Sequence of chain 1.D:
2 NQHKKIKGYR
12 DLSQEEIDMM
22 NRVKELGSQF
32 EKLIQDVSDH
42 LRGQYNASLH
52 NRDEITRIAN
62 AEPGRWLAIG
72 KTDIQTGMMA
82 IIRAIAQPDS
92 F

Binding-site contacts:
Ligand atom C2' contacts residue TYR10 of chain 1.C at 3.5 Å (hydrophobic).
Ligand atom N2 contacts residue TYR10 of chain 1.C at 3.4 Å.
Ligand atom N9 contacts residue ALA87 of chain 1.C at 3.5 Å.
Ligand atom C2 contacts residue TYR10 of chain 1.C at 3.6 Å (hydrophobic).
Ligand atom O2P contacts residue ILE83 of chain 1.D at 3.5 Å.
Ligand atom N3 contacts residue ALA87 of chain 1.C at 3.2 Å.
Ligand atom O2P contacts residue MET80 of chain 1.D at 3.0 Å.
Ligand atom C3' contacts residue TYR10 of chain 1.C at 3.5 Å (hydrophobic).
Ligand atom O6 contacts residue HIS4 of chain 1.C at 2.7 Å.
Ligand atom N2 contacts residue ALA87 of chain 1.C at 3.3 Å (h-bond).
Ligand atom C2 contacts residue ARG11 of chain 1.C at 3.6 Å.
Ligand atom C8 contacts residue TYR10 of chain 1.D at 3.1 Å (hydrophobic).
Ligand atom C5 contacts residue TYR10 of chain 1.C at 3.6 Å (hydrophobic).
Ligand atom P contacts residue TYR10 of chain 1.C at 3.5 Å.
Ligand atom O5' contacts residue TYR10 of chain 1.D at 3.3 Å (h-bond).
Ligand atom O2' contacts residue PRO89 of chain 1.C at 3.2 Å.
Ligand atom O6 contacts residue GLN3 of chain 1.D at 3.3 Å (h-bond).
Ligand atom P contacts residue 3AM1 of chain 1.GA at 1.6 Å.
Ligand atom C6 contacts residue TYR10 of chain 1.C at 3.5 Å (hydrophobic).
Ligand atom O3P contacts residue LYS25 of chain 1.D at 3.0 Å (salt-bridge).
Ligand atom O3P contacts residue TYR10 of chain 1.C at 2.7 Å (h-bond).
Ligand atom O5' contacts residue ILE83 of chain 1.C at 3.2 Å.
Ligand atom N2 contacts residue GLY9 of chain 1.C at 3.3 Å (h-bond).
Ligand atom N7 contacts residue TYR10 of chain 1.D at 3.4 Å (h-bond).
Ligand atom O4' contacts residue ILE83 of chain 1.C at 3.4 Å.
Ligand atom N1 contacts residue TYR10 of chain 1.C at 3.5 Å.
Ligand atom O3' contacts residue 3AM1 of chain 1.GA at 2.4 Å (h-bond).
Ligand atom N7 contacts residue TYR10 of chain 1.C at 3.6 Å.
Ligand atom C3' contacts residue 3AM1 of chain 1.GA at 3.0 Å.
Ligand atom O3P contacts residue 3AM1 of chain 1.GA at 2.5 Å (h-bond).
Ligand atom O2P contacts residue 3AM1 of chain 1.GA at 2.5 Å (h-bond).
Ligand atom N2 contacts residue PRO89 of chain 1.C at 3.2 Å.
Ligand atom O5' contacts residue 3AM1 of chain 1.GA at 1.6 Å.
Ligand atom O6 contacts residue LEU13 of chain 1.C at 3.3 Å.
Ligand atom C5' contacts residue 3AM1 of chain 1.GA at 2.6 Å.
Ligand atom N2 contacts residue ARG11 of chain 1.C at 3.1 Å.
Ligand atom C5' contacts residue MET80 of chain 1.C at 3.5 Å (hydrophobic).
Ligand atom C4 contacts residue ALA87 of chain 1.C at 3.2 Å (hydrophobic).
Ligand atom N1 contacts residue ARG11 of chain 1.C at 3.1 Å (salt-bridge).
Ligand atom C5' contacts residue ILE83 of chain 1.C at 3.6 Å (hydrophobic).

Sequence of chain 1.C:
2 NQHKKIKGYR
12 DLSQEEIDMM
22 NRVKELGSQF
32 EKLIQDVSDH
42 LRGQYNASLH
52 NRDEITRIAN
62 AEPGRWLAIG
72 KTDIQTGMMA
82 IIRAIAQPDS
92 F

This small molecule binds to this protein.
Small molecule (SMILES): Nc1nc2c(ncn2[C@@H]2O[C@H](CO)[C@@H](OP(=O)(O)O)[C@H]2O)c(=O)[nH]1